Sequence of chain 1.A:
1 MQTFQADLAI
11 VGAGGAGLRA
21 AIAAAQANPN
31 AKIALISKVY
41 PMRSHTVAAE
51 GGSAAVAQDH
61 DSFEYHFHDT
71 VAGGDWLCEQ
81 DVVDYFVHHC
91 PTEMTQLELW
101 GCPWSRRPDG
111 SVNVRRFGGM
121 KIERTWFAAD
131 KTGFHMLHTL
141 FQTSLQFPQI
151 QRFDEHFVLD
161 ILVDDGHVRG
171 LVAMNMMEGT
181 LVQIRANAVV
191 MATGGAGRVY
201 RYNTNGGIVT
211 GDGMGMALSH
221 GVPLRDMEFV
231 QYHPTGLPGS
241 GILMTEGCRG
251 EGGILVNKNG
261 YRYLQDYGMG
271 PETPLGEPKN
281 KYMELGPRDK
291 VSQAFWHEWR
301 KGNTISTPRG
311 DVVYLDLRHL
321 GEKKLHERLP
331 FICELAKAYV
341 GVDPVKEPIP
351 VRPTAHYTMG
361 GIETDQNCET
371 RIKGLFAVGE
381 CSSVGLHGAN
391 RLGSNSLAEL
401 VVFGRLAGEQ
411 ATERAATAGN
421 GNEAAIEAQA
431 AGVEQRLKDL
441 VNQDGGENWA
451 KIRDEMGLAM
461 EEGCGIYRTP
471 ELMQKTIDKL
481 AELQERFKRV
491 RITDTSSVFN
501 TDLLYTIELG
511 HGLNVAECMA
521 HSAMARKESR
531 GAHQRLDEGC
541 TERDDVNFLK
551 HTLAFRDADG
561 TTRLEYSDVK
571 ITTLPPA

The small molecule below binds the protein below.
Small molecule (SMILES): O=C([O-])CC(=O)C(=O)O

Binding-site contacts:
Ligand atom C4 contacts residue FAD1 of chain 1.J at 4.1 Å.
Ligand atom O3 contacts residue HIS233 of chain 1.A at 3.7 Å.
Ligand atom O5 contacts residue ARG391 of chain 1.A at 3.6 Å.
Ligand atom O4 contacts residue ARG391 of chain 1.A at 2.5 Å (salt-bridge).
Ligand atom C1 contacts residue LEU243 of chain 1.A at 4.3 Å (hydrophobic).
Ligand atom C1 contacts residue THR245 of chain 1.A at 4.1 Å.
Ligand atom C2 contacts residue HIS233 of chain 1.A at 3.5 Å.
Ligand atom O4 contacts residue HIS356 of chain 1.A at 2.8 Å (h-bond).
Ligand atom O3 contacts residue ARG288 of chain 1.A at 2.6 Å (salt-bridge).
Ligand atom O2 contacts residue THR245 of chain 1.A at 2.8 Å (h-bond).
Ligand atom C2 contacts residue GLU246 of chain 1.A at 4.1 Å.
Ligand atom O2 contacts residue HIS233 of chain 1.A at 4.0 Å.
Ligand atom C2 contacts residue PHE117 of chain 1.A at 4.2 Å (hydrophobic).
Ligand atom C1 contacts residue FAD1 of chain 1.J at 4.4 Å.
Ligand atom O2 contacts residue GLU246 of chain 1.A at 3.1 Å (salt-bridge).
Ligand atom C4 contacts residue ARG288 of chain 1.A at 4.3 Å.
Ligand atom O2 contacts residue GLY51 of chain 1.A at 4.2 Å.
Ligand atom O4 contacts residue ARG288 of chain 1.A at 4.2 Å.
Ligand atom C4 contacts residue ARG391 of chain 1.A at 3.1 Å.
Ligand atom C3 contacts residue ARG288 of chain 1.A at 3.7 Å.
Ligand atom C3 contacts residue ARG391 of chain 1.A at 4.1 Å.
Ligand atom C3 contacts residue HIS233 of chain 1.A at 3.9 Å.
Ligand atom O2 contacts residue PHE117 of chain 1.A at 3.7 Å.
Ligand atom O4 contacts residue GLN231 of chain 1.A at 4.5 Å.
Ligand atom C1 contacts residue GLU246 of chain 1.A at 4.1 Å.
Ligand atom O5 contacts residue SER394 of chain 1.A at 3.7 Å.
Ligand atom O3 contacts residue ARG391 of chain 1.A at 4.0 Å.
Ligand atom O1 contacts residue LEU243 of chain 1.A at 3.5 Å.
Ligand atom O1 contacts residue HIS233 of chain 1.A at 4.0 Å.
Ligand atom C1 contacts residue HIS233 of chain 1.A at 3.6 Å.
Ligand atom O4 contacts residue FAD1 of chain 1.J at 3.9 Å.
Ligand atom O1 contacts residue HIS356 of chain 1.A at 4.4 Å.
Ligand atom C1 contacts residue PHE117 of chain 1.A at 4.3 Å (hydrophobic).
Ligand atom C4 contacts residue HIS356 of chain 1.A at 3.8 Å.
Ligand atom O5 contacts residue GLY393 of chain 1.A at 4.1 Å.
Ligand atom O1 contacts residue FAD1 of chain 1.J at 3.6 Å.
Ligand atom O5 contacts residue FAD1 of chain 1.J at 3.2 Å.